Binding-site contacts:
Ligand atom C13 contacts residue MET192 of chain 1.C at 3.7 Å (hydrophobic).
Ligand atom C10 contacts residue MET192 of chain 1.C at 3.6 Å (hydrophobic).
Ligand atom C24 contacts residue LEU55 of chain 1.C at 3.2 Å (hydrophobic).
Ligand atom N17 contacts residue MET192 of chain 1.C at 3.6 Å.
Ligand atom C22 contacts residue VAL63 of chain 1.C at 3.5 Å (hydrophobic).
Ligand atom C11 contacts residue MET192 of chain 1.C at 3.3 Å (hydrophobic).
Ligand atom N9 contacts residue THR133 of chain 1.C at 3.6 Å.
Ligand atom O23 contacts residue LEU55 of chain 1.C at 3.6 Å (h-bond).
Ligand atom C5 contacts residue LEU55 of chain 1.C at 3.5 Å (hydrophobic).
Ligand atom C16 contacts residue MET132 of chain 1.C at 3.9 Å (hydrophobic).
Ligand atom C22 contacts residue GLY56 of chain 1.C at 3.4 Å.
Ligand atom CL contacts residue VAL63 of chain 1.C at 3.6 Å.
Ligand atom N17 contacts residue GLU130 of chain 1.C at 3.6 Å.
Ligand atom O21 contacts residue GLY56 of chain 1.C at 3.5 Å.
Ligand atom C8 contacts residue GLY135 of chain 1.C at 3.3 Å.
Ligand atom C7 contacts residue GLY135 of chain 1.C at 3.7 Å.
Ligand atom C8 contacts residue LEU55 of chain 1.C at 3.5 Å (hydrophobic).
Ligand atom N12 contacts residue MET192 of chain 1.C at 3.4 Å.
Ligand atom C24 contacts residue GLY56 of chain 1.C at 3.7 Å.
Ligand atom N17 contacts residue ALA81 of chain 1.C at 3.7 Å.
Ligand atom N12 contacts residue MET132 of chain 1.C at 2.6 Å (h-bond).
Ligand atom C18 contacts residue ALA81 of chain 1.C at 3.9 Å (hydrophobic).
Ligand atom C1 contacts residue LEU55 of chain 1.C at 3.9 Å (hydrophobic).
Ligand atom N9 contacts residue LEU55 of chain 1.C at 3.6 Å.
Ligand atom C3 contacts residue LEU55 of chain 1.C at 3.3 Å (hydrophobic).
Ligand atom C20 contacts residue THR133 of chain 1.C at 3.1 Å.
Ligand atom C7 contacts residue LEU55 of chain 1.C at 3.7 Å (hydrophobic).
Ligand atom O23 contacts residue GLY56 of chain 1.C at 3.9 Å.
Ligand atom C4 contacts residue LEU55 of chain 1.C at 3.1 Å (hydrophobic).
Ligand atom C5 contacts residue GLY56 of chain 1.C at 3.8 Å.
Ligand atom N17 contacts residue MET132 of chain 1.C at 3.0 Å (h-bond).
Ligand atom C8 contacts residue MET132 of chain 1.C at 3.6 Å (hydrophobic).
Ligand atom C11 contacts residue MET132 of chain 1.C at 3.5 Å (hydrophobic).
Ligand atom C15 contacts residue ALA81 of chain 1.C at 3.5 Å (hydrophobic).
Ligand atom C16 contacts residue GLU130 of chain 1.C at 3.1 Å.
Ligand atom C8 contacts residue THR133 of chain 1.C at 3.4 Å.
Ligand atom C13 contacts residue MET132 of chain 1.C at 3.7 Å (hydrophobic).
Ligand atom C16 contacts residue ALA81 of chain 1.C at 3.4 Å (hydrophobic).
Ligand atom N9 contacts residue GLY135 of chain 1.C at 3.6 Å.
Ligand atom C2 contacts residue LEU55 of chain 1.C at 3.8 Å (hydrophobic).

Sequence of chain 1.C:
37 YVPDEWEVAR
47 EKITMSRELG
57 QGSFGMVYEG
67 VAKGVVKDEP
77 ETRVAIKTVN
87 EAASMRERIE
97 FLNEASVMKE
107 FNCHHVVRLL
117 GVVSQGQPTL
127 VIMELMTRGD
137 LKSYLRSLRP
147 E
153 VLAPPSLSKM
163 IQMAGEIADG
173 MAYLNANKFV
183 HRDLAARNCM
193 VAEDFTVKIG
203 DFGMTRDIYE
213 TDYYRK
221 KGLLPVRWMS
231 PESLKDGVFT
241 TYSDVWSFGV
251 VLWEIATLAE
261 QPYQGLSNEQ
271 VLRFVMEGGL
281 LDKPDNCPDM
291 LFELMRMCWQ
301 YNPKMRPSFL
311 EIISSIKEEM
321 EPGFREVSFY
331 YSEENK

This small molecule binds to this protein.
Small molecule (SMILES): COc1cc2c(nc1OC)c(-c1cc3c(Cl)ccnc3[nH]1)cn2C